Sequence of chain 2.A:
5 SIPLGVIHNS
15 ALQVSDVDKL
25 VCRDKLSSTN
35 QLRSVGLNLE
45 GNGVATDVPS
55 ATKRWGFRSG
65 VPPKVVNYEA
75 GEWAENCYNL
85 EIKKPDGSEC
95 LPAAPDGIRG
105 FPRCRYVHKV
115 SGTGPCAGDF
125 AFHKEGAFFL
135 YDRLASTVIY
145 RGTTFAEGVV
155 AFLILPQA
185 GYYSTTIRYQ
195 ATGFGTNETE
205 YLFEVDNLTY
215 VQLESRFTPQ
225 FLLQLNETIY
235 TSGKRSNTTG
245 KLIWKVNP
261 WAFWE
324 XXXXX

Binding-site contacts:
Ligand atom C31 contacts residue MET47 of chain 2.B at 3.6 Å (hydrophobic).
Ligand atom C16 contacts residue LEU14 of chain 2.B at 3.9 Å (hydrophobic).
Ligand atom C15 contacts residue TYR16 of chain 2.B at 3.5 Å (hydrophobic).
Ligand atom C27 contacts residue THR18 of chain 2.B at 3.8 Å.
Ligand atom C32 contacts residue LEU57 of chain 2.B at 3.8 Å (hydrophobic).
Ligand atom C13 contacts residue LEU57 of chain 2.B at 3.6 Å (hydrophobic).
Ligand atom C15 contacts residue ALA74 of chain 2.A at 3.8 Å (hydrophobic).
Ligand atom C13 contacts residue LEU41 of chain 2.A at 3.9 Å (hydrophobic).
Ligand atom C11 contacts residue LEU14 of chain 2.B at 3.7 Å (hydrophobic).
Ligand atom C24 contacts residue ARG37 of chain 2.A at 3.8 Å.
Ligand atom C08 contacts residue LEU14 of chain 2.B at 3.9 Å (hydrophobic).
Ligand atom C14 contacts residue LEU14 of chain 2.B at 4.0 Å (hydrophobic).
Ligand atom C14 contacts residue GLY40 of chain 2.A at 3.5 Å.
Ligand atom C34 contacts residue LEU157 of chain 2.A at 4.0 Å (hydrophobic).
Ligand atom C02 contacts residue LEU157 of chain 2.A at 3.8 Å (hydrophobic).
Ligand atom C29 contacts residue MET47 of chain 2.B at 4.0 Å (hydrophobic).
Ligand atom C16 contacts residue ALA74 of chain 2.A at 3.6 Å (hydrophobic).
Ligand atom C06 contacts residue LEU159 of chain 2.A at 3.9 Å (hydrophobic).
Ligand atom C14 contacts residue VAL39 of chain 2.A at 3.9 Å (hydrophobic).
Ligand atom C35 contacts residue ILE11 of chain 2.A at 4.0 Å (hydrophobic).
Ligand atom C09 contacts residue TYR16 of chain 2.B at 3.8 Å (hydrophobic).
Ligand atom C32 contacts residue LEU53 of chain 2.B at 4.0 Å (hydrophobic).
Ligand atom O19 contacts residue ALA74 of chain 2.A at 4.0 Å.
Ligand atom C13 contacts residue VAL39 of chain 2.A at 3.4 Å (hydrophobic).
Ligand atom C12 contacts residue LEU57 of chain 2.B at 3.5 Å (hydrophobic).
Ligand atom C12 contacts residue LEU14 of chain 2.B at 3.6 Å (hydrophobic).
Ligand atom C16 contacts residue TYR16 of chain 2.B at 3.5 Å (hydrophobic).
Ligand atom O19 contacts residue ARG37 of chain 2.A at 3.0 Å (salt-bridge).
Ligand atom N18 contacts residue ARG37 of chain 2.A at 4.0 Å.
Ligand atom C04 contacts residue ALA74 of chain 2.A at 3.9 Å (hydrophobic).
Ligand atom C12 contacts residue VAL39 of chain 2.A at 3.6 Å (hydrophobic).
Ligand atom C13 contacts residue LEU14 of chain 2.B at 3.7 Å (hydrophobic).
Ligand atom C15 contacts residue GLY75 of chain 2.A at 3.4 Å.
Ligand atom C17 contacts residue ARG37 of chain 2.A at 3.8 Å.
Ligand atom C34 contacts residue ILE11 of chain 2.A at 4.0 Å (hydrophobic).
Ligand atom C08 contacts residue TYR16 of chain 2.B at 3.9 Å (hydrophobic).
Ligand atom C01 contacts residue LEU159 of chain 2.A at 4.0 Å (hydrophobic).
Ligand atom C14 contacts residue ALA74 of chain 2.A at 4.0 Å (hydrophobic).
Ligand atom C28 contacts residue MET47 of chain 2.B at 3.5 Å (hydrophobic).
Ligand atom C11 contacts residue VAL39 of chain 2.A at 3.9 Å (hydrophobic).

A protein and the small-molecule ligand that binds it are described below.
Small molecule (SMILES): CC1(C)CN(C(=O)C23C[C@@H]4CC(c5ccccc5)(C[C@H](C2)C4=CCc2ccccc2)C3)CC[C@H]1N

Sequence of chain 2.B:
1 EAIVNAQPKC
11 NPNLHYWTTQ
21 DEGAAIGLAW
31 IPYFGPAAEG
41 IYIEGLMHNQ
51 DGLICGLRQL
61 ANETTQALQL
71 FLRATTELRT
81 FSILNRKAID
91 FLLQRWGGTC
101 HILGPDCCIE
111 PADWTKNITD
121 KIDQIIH